Binding-site contacts:
Ligand atom C5 contacts residue PRO101 of chain 1.A at 3.8 Å (hydrophobic).
Ligand atom O3 contacts residue HIS286 of chain 1.A at 3.0 Å (h-bond).
Ligand atom C6 contacts residue HIS223 of chain 1.A at 3.6 Å.
Ligand atom C9 contacts residue LEU23 of chain 1.A at 3.8 Å (hydrophobic).
Ligand atom C5 contacts residue TYR147 of chain 1.A at 3.4 Å (hydrophobic).
Ligand atom C9 contacts residue SER77 of chain 1.A at 3.8 Å.
Ligand atom C8 contacts residue PRO101 of chain 1.A at 3.7 Å (hydrophobic).
Ligand atom C1 contacts residue ARG174 of chain 1.A at 3.5 Å.
Ligand atom O1 contacts residue ARG174 of chain 1.A at 2.9 Å (salt-bridge).
Ligand atom C3 contacts residue LEU23 of chain 1.A at 3.7 Å (hydrophobic).
Ligand atom C1 contacts residue TYR147 of chain 1.A at 3.7 Å (hydrophobic).
Ligand atom C1 contacts residue SER199 of chain 1.A at 3.8 Å.
Ligand atom O2 contacts residue THR79 of chain 1.A at 2.9 Å (h-bond).
Ligand atom O1 contacts residue TYR143 of chain 1.A at 3.5 Å.
Ligand atom C5 contacts residue GLY224 of chain 1.A at 3.4 Å.
Ligand atom C8 contacts residue PHE283 of chain 1.A at 3.9 Å (hydrophobic).
Ligand atom C7 contacts residue PRO101 of chain 1.A at 3.8 Å (hydrophobic).
Ligand atom C7 contacts residue PRO116 of chain 1.A at 3.7 Å (hydrophobic).
Ligand atom O3 contacts residue PRO116 of chain 1.A at 3.2 Å.
Ligand atom O3 contacts residue HIS223 of chain 1.A at 3.3 Å.
Ligand atom O4 contacts residue VAL78 of chain 1.A at 3.8 Å.
Ligand atom O4 contacts residue THR79 of chain 1.A at 2.9 Å (h-bond).
Ligand atom O4 contacts residue PRO101 of chain 1.A at 3.4 Å.
Ligand atom O4 contacts residue ALA100 of chain 1.A at 3.5 Å.
Ligand atom C6 contacts residue GLY224 of chain 1.A at 3.5 Å.
Ligand atom C2 contacts residue THR79 of chain 1.A at 3.8 Å.
Ligand atom O1 contacts residue SER199 of chain 1.A at 2.7 Å (h-bond).
Ligand atom C9 contacts residue PRO101 of chain 1.A at 3.7 Å (hydrophobic).
Ligand atom C1 contacts residue VAL78 of chain 1.A at 3.6 Å (hydrophobic).
Ligand atom C8 contacts residue LEU99 of chain 1.A at 3.9 Å (hydrophobic).
Ligand atom O3 contacts residue GLN282 of chain 1.A at 3.0 Å (h-bond).
Ligand atom O4 contacts residue TYR147 of chain 1.A at 3.5 Å.
Ligand atom C2 contacts residue TYR147 of chain 1.A at 3.6 Å (hydrophobic).
Ligand atom C4 contacts residue PRO101 of chain 1.A at 3.8 Å (hydrophobic).
Ligand atom C3 contacts residue SER199 of chain 1.A at 3.6 Å.
Ligand atom O2 contacts residue ARG174 of chain 1.A at 2.7 Å (salt-bridge).
Ligand atom O2 contacts residue VAL78 of chain 1.A at 3.5 Å.
Ligand atom O2 contacts residue TYR147 of chain 1.A at 3.4 Å.
Ligand atom C1 contacts residue THR79 of chain 1.A at 3.7 Å.
Ligand atom O1 contacts residue VAL78 of chain 1.A at 3.5 Å.

The protein below binds the small molecule below.
Small molecule (SMILES): O=C(O)C(=O)Cc1ccc(O)cc1

Sequence of chain 1.A:
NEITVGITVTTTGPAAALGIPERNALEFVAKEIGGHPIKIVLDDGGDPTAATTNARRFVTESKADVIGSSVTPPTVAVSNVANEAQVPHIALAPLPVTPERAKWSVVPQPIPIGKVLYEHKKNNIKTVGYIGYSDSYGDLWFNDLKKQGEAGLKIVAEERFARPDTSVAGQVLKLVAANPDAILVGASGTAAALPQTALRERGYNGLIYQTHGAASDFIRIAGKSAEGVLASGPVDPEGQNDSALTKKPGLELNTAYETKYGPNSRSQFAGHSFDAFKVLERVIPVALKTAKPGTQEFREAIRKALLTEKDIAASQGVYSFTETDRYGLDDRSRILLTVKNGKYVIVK